Sequence of chain 1.B:
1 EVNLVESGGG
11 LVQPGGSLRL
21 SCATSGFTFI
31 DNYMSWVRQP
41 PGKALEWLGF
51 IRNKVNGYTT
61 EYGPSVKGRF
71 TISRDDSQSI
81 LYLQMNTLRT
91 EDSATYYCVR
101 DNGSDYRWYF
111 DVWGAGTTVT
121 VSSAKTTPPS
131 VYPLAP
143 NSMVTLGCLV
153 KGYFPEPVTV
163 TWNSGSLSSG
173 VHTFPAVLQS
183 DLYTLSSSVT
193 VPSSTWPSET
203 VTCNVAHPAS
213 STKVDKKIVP

Binding-site contacts:
Ligand atom OE1 contacts residue ARG52 of chain 1.B at 3.0 Å (salt-bridge).
Ligand atom CD1 contacts residue ASN53 of chain 1.B at 3.4 Å.
Ligand atom OG contacts residue LYS33 of chain 1.A at 3.5 Å.
Ligand atom CB contacts residue TYR98 of chain 1.A at 3.1 Å (hydrophobic).
Ligand atom CG2 contacts residue LEU100 of chain 1.A at 3.7 Å (hydrophobic).
Ligand atom C contacts residue ASN99 of chain 1.A at 3.3 Å.
Ligand atom CD1 contacts residue VAL55 of chain 1.B at 3.3 Å (hydrophobic).
Ligand atom O contacts residue TRP108 of chain 1.B at 3.6 Å.
Ligand atom OG contacts residue TYR98 of chain 1.A at 2.6 Å (h-bond).
Ligand atom OG1 contacts residue LEU100 of chain 1.A at 2.8 Å (h-bond).
Ligand atom CD contacts residue ARG52 of chain 1.B at 3.4 Å.
Ligand atom CA contacts residue ASN99 of chain 1.A at 3.1 Å.
Ligand atom CB contacts residue TYR98 of chain 1.A at 3.5 Å (hydrophobic).
Ligand atom CB contacts residue LYS33 of chain 1.A at 3.5 Å.
Ligand atom CB contacts residue SER97 of chain 1.A at 3.4 Å.
Ligand atom OG contacts residue ASN31 of chain 1.A at 2.7 Å (h-bond).
Ligand atom OG1 contacts residue TYR98 of chain 1.A at 3.4 Å (h-bond).
Ligand atom CG1 contacts residue ASN53 of chain 1.B at 3.7 Å.
Ligand atom OG1 contacts residue ASN99 of chain 1.A at 3.2 Å.
Ligand atom OG1 contacts residue ARG101 of chain 1.A at 3.5 Å (salt-bridge).
Ligand atom N contacts residue TYR98 of chain 1.A at 3.5 Å (h-bond).
Ligand atom NE2 contacts residue TYR106 of chain 1.B at 3.0 Å (h-bond).
Ligand atom N contacts residue TYR98 of chain 1.A at 2.9 Å (h-bond).
Ligand atom O contacts residue TYR106 of chain 1.B at 3.2 Å.
Ligand atom C contacts residue TRP108 of chain 1.B at 3.6 Å (hydrophobic).
Ligand atom CA contacts residue TRP108 of chain 1.B at 3.5 Å (hydrophobic).
Ligand atom OE2 contacts residue TYR33 of chain 1.B at 2.6 Å (h-bond).
Ligand atom CG contacts residue TYR106 of chain 1.B at 3.2 Å (hydrophobic).
Ligand atom CB contacts residue TYR38 of chain 1.A at 3.6 Å (hydrophobic).
Ligand atom CG2 contacts residue ASN56 of chain 1.B at 2.9 Å.
Ligand atom OE2 contacts residue ARG52 of chain 1.B at 2.7 Å (salt-bridge).
Ligand atom N contacts residue ASN99 of chain 1.A at 2.7 Å (h-bond).
Ligand atom CG2 contacts residue ASN99 of chain 1.A at 3.3 Å.
Ligand atom O contacts residue TRP108 of chain 1.B at 3.2 Å (h-bond).
Ligand atom CG contacts residue ASN31 of chain 1.A at 3.6 Å.
Ligand atom O contacts residue ASN56 of chain 1.B at 3.2 Å (h-bond).
Ligand atom CG2 contacts residue ASN53 of chain 1.B at 3.0 Å.
Ligand atom O contacts residue TRP108 of chain 1.B at 3.6 Å.
Ligand atom CD contacts residue TYR106 of chain 1.B at 3.5 Å (hydrophobic).
Ligand atom CA contacts residue TYR98 of chain 1.A at 3.5 Å (hydrophobic).

Sequence of chain 1.A:
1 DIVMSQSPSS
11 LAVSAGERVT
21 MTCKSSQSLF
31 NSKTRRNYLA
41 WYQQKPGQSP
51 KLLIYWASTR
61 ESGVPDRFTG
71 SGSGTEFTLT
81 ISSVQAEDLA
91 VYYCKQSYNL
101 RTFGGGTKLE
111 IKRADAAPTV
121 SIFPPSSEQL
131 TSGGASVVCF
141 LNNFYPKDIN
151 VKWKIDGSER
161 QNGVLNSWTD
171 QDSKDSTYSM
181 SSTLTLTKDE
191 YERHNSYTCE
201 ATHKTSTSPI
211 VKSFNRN

This protein binds this small molecule.
Small molecule (SMILES): CC[C@H](C)[C@H](NC(=O)[C@H](CCC(N)=O)NC(=O)[C@H](CCC(=O)O)NC(=O)[C@H](CO)NC(=O)[C@H](CO)NC(=O)[C@@H](NC(=O)[C@@H]1CCCN1)[C@@H](C)O)C(=O)O